A protein and the small-molecule ligand that binds it are described below.
Small molecule (SMILES): Nc1ncnc2c1ncn2[C@@H]1O[C@H](COP(=O)(O)OP(=O)(O)OP(O)(O)=S)[C@@H](O)[C@H]1O

Binding-site contacts:
Ligand atom S1G contacts residue THR141 of chain 1.B at 3.3 Å (h-bond).
Ligand atom N6 contacts residue TYR163 of chain 1.B at 3.4 Å (h-bond).
Ligand atom C2 contacts residue PRO4 of chain 1.B at 3.6 Å (hydrophobic).
Ligand atom O1A contacts residue THR49 of chain 1.B at 3.0 Å (h-bond).
Ligand atom O2G contacts residue THR48 of chain 1.B at 3.8 Å.
Ligand atom O3A contacts residue GLY46 of chain 1.B at 3.7 Å.
Ligand atom C3' contacts residue ARG3 of chain 1.B at 3.7 Å.
Ligand atom O1A contacts residue GLY46 of chain 1.B at 3.5 Å.
Ligand atom O1B contacts residue GLY44 of chain 1.B at 3.8 Å.
Ligand atom O1A contacts residue LYS47 of chain 1.B at 3.8 Å.
Ligand atom O3B contacts residue ARG200 of chain 1.B at 3.5 Å (salt-bridge).
Ligand atom PB contacts residue GLY44 of chain 1.B at 3.8 Å.
Ligand atom N6 contacts residue TYR10 of chain 1.B at 3.4 Å.
Ligand atom O1B contacts residue LYS47 of chain 1.B at 3.1 Å (salt-bridge).
Ligand atom O3G contacts residue ARG153 of chain 1.A at 3.1 Å (salt-bridge).
Ligand atom O1A contacts residue THR48 of chain 1.B at 3.6 Å (h-bond).
Ligand atom PB contacts residue MG1 of chain 1.M at 3.5 Å.
Ligand atom O3' contacts residue ARG3 of chain 1.B at 3.6 Å (salt-bridge).
Ligand atom O2B contacts residue MG1 of chain 1.M at 2.1 Å.
Ligand atom S1G contacts residue LYS47 of chain 1.B at 3.0 Å (salt-bridge).
Ligand atom S1G contacts residue PRO43 of chain 1.B at 3.8 Å.
Ligand atom N7 contacts residue TYR163 of chain 1.B at 3.5 Å (h-bond).
Ligand atom O2B contacts residue THR48 of chain 1.B at 3.0 Å (h-bond).
Ligand atom N1 contacts residue PRO4 of chain 1.B at 3.7 Å.
Ligand atom PG contacts residue MG1 of chain 1.M at 3.4 Å.
Ligand atom O2G contacts residue MG1 of chain 1.M at 1.9 Å.
Ligand atom O3B contacts residue MG1 of chain 1.M at 3.8 Å.
Ligand atom O2A contacts residue ARG200 of chain 1.B at 3.3 Å (salt-bridge).
Ligand atom O2' contacts residue ASN203 of chain 1.B at 3.8 Å.
Ligand atom O3B contacts residue GLY44 of chain 1.B at 3.1 Å (h-bond).
Ligand atom O2A contacts residue GLU110 of chain 1.A at 3.6 Å (salt-bridge).
Ligand atom O2' contacts residue LEU2 of chain 1.B at 2.8 Å (h-bond).
Ligand atom C2' contacts residue LEU2 of chain 1.B at 3.7 Å (hydrophobic).
Ligand atom O1A contacts residue ARG3 of chain 1.B at 3.6 Å.
Ligand atom O1B contacts residue GLY46 of chain 1.B at 3.7 Å.
Ligand atom O2A contacts residue ARG3 of chain 1.B at 3.4 Å (salt-bridge).
Ligand atom O3A contacts residue ARG200 of chain 1.B at 3.6 Å (salt-bridge).
Ligand atom N6 contacts residue ILE11 of chain 1.B at 2.9 Å (h-bond).
Ligand atom O3A contacts residue GLY44 of chain 1.B at 3.4 Å.
Ligand atom C5' contacts residue ARG200 of chain 1.B at 3.6 Å.

Sequence of chain 1.B:
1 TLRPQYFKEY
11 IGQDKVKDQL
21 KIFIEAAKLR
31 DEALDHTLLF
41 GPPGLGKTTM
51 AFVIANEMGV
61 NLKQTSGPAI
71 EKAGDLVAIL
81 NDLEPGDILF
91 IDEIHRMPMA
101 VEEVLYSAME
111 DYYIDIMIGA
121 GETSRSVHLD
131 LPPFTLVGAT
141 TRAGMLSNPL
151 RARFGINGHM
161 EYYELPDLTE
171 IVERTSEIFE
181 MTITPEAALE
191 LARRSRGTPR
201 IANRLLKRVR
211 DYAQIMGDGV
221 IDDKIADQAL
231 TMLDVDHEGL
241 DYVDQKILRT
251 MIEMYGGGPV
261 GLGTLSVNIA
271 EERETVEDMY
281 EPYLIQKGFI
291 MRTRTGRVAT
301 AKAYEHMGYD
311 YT

Sequence of chain 1.A:
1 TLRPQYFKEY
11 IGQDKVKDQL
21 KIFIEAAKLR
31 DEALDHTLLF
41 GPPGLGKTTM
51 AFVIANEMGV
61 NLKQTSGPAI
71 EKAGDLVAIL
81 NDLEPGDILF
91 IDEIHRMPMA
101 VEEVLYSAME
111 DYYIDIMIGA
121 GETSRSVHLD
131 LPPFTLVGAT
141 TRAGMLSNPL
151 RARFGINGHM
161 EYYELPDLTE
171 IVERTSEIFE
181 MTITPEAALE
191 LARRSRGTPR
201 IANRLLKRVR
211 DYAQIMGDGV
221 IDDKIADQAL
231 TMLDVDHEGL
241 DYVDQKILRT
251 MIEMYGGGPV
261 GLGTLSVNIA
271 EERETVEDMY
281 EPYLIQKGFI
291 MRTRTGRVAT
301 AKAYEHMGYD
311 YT